Binding-site contacts:
Ligand atom C5 contacts residue ASN99 of chain 2.A at 3.7 Å.
Ligand atom C2 contacts residue ASN99 of chain 2.A at 2.5 Å.
Ligand atom O7 contacts residue ASN99 of chain 2.A at 3.4 Å (h-bond).
Ligand atom C7 contacts residue GLU100 of chain 2.A at 3.6 Å.
Ligand atom C8 contacts residue ASN99 of chain 2.A at 4.1 Å.
Ligand atom C8 contacts residue GLU100 of chain 2.A at 3.5 Å.
Ligand atom O3 contacts residue GLU100 of chain 2.A at 3.9 Å.
Ligand atom C4 contacts residue ASN99 of chain 2.A at 4.3 Å.
Ligand atom N2 contacts residue ASN99 of chain 2.A at 2.9 Å (h-bond).
Ligand atom C3 contacts residue ASN99 of chain 2.A at 3.8 Å.
Ligand atom C1 contacts residue ASN99 of chain 2.A at 1.4 Å.
Ligand atom C3 contacts residue GLU100 of chain 2.A at 3.6 Å.
Ligand atom C7 contacts residue ASN99 of chain 2.A at 3.3 Å.
Ligand atom N2 contacts residue GLU100 of chain 2.A at 2.8 Å (salt-bridge).
Ligand atom C1 contacts residue GLU100 of chain 2.A at 4.2 Å.
Ligand atom C6 contacts residue MET80 of chain 2.A at 4.4 Å (hydrophobic).
Ligand atom C2 contacts residue GLU100 of chain 2.A at 3.7 Å.
Ligand atom O5 contacts residue ASN99 of chain 2.A at 2.4 Å (h-bond).
Ligand atom O6 contacts residue MET80 of chain 2.A at 4.1 Å.
Ligand atom O5 contacts residue MET80 of chain 2.A at 4.4 Å.

Sequence of chain 2.A:
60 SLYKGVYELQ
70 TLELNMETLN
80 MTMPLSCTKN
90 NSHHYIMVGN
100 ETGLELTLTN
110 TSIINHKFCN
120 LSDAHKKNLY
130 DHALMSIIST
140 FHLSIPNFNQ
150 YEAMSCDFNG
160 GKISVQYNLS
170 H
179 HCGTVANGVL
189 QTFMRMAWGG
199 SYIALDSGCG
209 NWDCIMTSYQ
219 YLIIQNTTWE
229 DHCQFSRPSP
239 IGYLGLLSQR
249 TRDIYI

A small-molecule ligand and the protein it binds are described below.
Small molecule (SMILES): CC(=O)N[C@H]1[C@H](O[C@H]2[C@H](O)[C@@H](NC(C)=O)CO[C@@H]2CO)O[C@H](CO)[C@@H](O)[C@@H]1O